Sequence of chain 1.F:
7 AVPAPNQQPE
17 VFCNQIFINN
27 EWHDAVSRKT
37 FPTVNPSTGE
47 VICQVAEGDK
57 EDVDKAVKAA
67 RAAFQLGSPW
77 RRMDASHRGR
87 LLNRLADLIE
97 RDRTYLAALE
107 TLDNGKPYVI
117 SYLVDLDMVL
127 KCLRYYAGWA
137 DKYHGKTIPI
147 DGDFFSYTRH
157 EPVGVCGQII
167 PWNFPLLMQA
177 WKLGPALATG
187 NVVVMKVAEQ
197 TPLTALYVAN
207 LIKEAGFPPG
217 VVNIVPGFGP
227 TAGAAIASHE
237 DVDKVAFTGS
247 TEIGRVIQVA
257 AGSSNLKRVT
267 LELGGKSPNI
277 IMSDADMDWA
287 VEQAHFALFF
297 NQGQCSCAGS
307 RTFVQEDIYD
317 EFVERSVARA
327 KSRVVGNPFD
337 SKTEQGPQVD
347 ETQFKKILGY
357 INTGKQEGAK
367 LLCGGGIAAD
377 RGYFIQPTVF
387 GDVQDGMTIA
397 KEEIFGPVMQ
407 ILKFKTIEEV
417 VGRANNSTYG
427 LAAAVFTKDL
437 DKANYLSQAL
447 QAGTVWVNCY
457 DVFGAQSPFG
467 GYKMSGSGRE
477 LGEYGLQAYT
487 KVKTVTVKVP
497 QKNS

Sequence of chain 1.E:
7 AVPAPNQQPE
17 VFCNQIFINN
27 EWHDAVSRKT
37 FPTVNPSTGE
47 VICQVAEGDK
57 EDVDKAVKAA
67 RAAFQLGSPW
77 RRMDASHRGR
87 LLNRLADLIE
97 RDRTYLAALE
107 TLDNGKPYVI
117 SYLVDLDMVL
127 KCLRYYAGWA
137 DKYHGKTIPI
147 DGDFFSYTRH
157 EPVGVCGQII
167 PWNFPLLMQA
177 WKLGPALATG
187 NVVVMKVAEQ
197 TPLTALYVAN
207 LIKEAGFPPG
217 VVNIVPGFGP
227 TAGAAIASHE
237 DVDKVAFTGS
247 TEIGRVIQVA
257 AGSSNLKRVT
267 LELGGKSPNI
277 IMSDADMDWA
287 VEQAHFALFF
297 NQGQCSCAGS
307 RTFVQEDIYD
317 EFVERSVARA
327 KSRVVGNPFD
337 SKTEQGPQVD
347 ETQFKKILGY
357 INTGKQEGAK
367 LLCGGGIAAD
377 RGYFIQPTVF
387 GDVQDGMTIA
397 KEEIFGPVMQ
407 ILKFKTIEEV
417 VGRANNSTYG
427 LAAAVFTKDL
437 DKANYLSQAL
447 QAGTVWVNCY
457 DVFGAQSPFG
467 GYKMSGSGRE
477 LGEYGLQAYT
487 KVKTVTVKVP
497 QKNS

Binding-site contacts:
Ligand atom C1 contacts residue ASP457 of chain 1.E at 3.5 Å.
Ligand atom O19 contacts residue MET124 of chain 1.E at 3.5 Å.
Ligand atom C15 contacts residue ASP457 of chain 1.E at 3.7 Å.
Ligand atom C15 contacts residue PHE459 of chain 1.E at 3.5 Å (hydrophobic).
Ligand atom C5 contacts residue PHE459 of chain 1.E at 3.6 Å (hydrophobic).
Ligand atom C14 contacts residue ASP457 of chain 1.E at 3.2 Å.
Ligand atom N8 contacts residue ASP457 of chain 1.E at 2.8 Å (salt-bridge).
Ligand atom CL11 contacts residue PHE459 of chain 1.E at 3.6 Å.
Ligand atom C12 contacts residue ASP457 of chain 1.E at 3.7 Å.
Ligand atom C16 contacts residue PHE170 of chain 1.E at 3.6 Å (hydrophobic).
Ligand atom C15 contacts residue PHE296 of chain 1.E at 3.9 Å (hydrophobic).
Ligand atom C7 contacts residue ASP457 of chain 1.E at 3.6 Å.
Ligand atom C18 contacts residue PHE459 of chain 1.E at 3.9 Å (hydrophobic).
Ligand atom C12 contacts residue PHE296 of chain 1.E at 3.7 Å (hydrophobic).
Ligand atom C15 contacts residue CYS301 of chain 1.E at 3.9 Å (hydrophobic).
Ligand atom C15 contacts residue PHE170 of chain 1.E at 3.9 Å (hydrophobic).
Ligand atom O21 contacts residue PHE170 of chain 1.E at 3.5 Å.
Ligand atom C16 contacts residue PHE459 of chain 1.E at 3.4 Å (hydrophobic).
Ligand atom C20 contacts residue EDO1 of chain 1.GA at 3.7 Å.
Ligand atom CL10 contacts residue PHE292 of chain 1.E at 3.6 Å.
Ligand atom C4 contacts residue PHE150 of chain 1.F at 3.8 Å (hydrophobic).
Ligand atom O21 contacts residue EDO1 of chain 1.GA at 3.1 Å.
Ligand atom C4 contacts residue VAL458 of chain 1.E at 3.5 Å (hydrophobic).
Ligand atom C13 contacts residue PHE296 of chain 1.E at 3.4 Å (hydrophobic).
Ligand atom N8 contacts residue PHE292 of chain 1.E at 3.8 Å.
Ligand atom CL11 contacts residue MET124 of chain 1.E at 3.3 Å.
Ligand atom C17 contacts residue PHE459 of chain 1.E at 3.7 Å (hydrophobic).
Ligand atom C20 contacts residue PHE170 of chain 1.E at 3.9 Å (hydrophobic).
Ligand atom O19 contacts residue LEU173 of chain 1.E at 3.3 Å.
Ligand atom O21 contacts residue PHE459 of chain 1.E at 3.8 Å.
Ligand atom C6 contacts residue ASP457 of chain 1.E at 3.8 Å.
Ligand atom C5 contacts residue VAL458 of chain 1.E at 4.0 Å (hydrophobic).
Ligand atom C18 contacts residue MET124 of chain 1.E at 3.8 Å (hydrophobic).
Ligand atom C13 contacts residue ASP457 of chain 1.E at 3.8 Å.
Ligand atom C12 contacts residue PHE292 of chain 1.E at 3.6 Å (hydrophobic).
Ligand atom C14 contacts residue PHE296 of chain 1.E at 3.3 Å (hydrophobic).
Ligand atom C20 contacts residue TRP177 of chain 1.E at 3.9 Å (hydrophobic).
Ligand atom C3 contacts residue VAL458 of chain 1.E at 3.7 Å (hydrophobic).
Ligand atom C20 contacts residue LEU173 of chain 1.E at 3.5 Å (hydrophobic).
Ligand atom C14 contacts residue PHE459 of chain 1.E at 3.9 Å (hydrophobic).

The protein below binds the small molecule below.
Small molecule (SMILES): O=C(NCc1ccc2c(c1)OCO2)c1c(Cl)cccc1Cl